Sequence of chain 1.A:
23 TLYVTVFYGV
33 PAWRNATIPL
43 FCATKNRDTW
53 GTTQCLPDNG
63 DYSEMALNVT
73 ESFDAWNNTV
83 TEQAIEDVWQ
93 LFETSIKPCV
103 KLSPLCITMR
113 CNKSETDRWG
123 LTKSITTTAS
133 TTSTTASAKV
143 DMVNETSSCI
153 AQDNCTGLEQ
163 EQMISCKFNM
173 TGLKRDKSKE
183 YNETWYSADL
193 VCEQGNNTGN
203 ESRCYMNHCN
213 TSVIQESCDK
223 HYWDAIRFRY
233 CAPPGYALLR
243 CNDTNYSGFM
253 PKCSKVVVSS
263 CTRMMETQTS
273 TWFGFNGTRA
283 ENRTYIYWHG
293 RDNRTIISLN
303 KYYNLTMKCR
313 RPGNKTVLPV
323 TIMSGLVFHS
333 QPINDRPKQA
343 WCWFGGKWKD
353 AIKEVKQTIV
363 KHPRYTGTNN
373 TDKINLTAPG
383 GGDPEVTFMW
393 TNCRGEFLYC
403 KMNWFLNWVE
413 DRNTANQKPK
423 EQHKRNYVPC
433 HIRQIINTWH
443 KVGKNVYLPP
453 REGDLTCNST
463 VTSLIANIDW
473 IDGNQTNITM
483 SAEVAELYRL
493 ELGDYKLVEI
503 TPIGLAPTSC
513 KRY

A small-molecule ligand and the protein it binds are described below.
Small molecule (SMILES): CC(=O)N[C@@H]1[C@@H](O)[C@H](O)[C@@H](CO)O[C@H]1O

Binding-site contacts:
Ligand atom N2 contacts residue VAL259 of chain 1.A at 4.3 Å.
Ligand atom C7 contacts residue ASN244 of chain 1.A at 3.9 Å.
Ligand atom C5 contacts residue ASN244 of chain 1.A at 3.8 Å.
Ligand atom O5 contacts residue ASN244 of chain 1.A at 2.5 Å (h-bond).
Ligand atom O7 contacts residue VAL259 of chain 1.A at 4.4 Å.
Ligand atom N2 contacts residue ASN244 of chain 1.A at 3.0 Å (h-bond).
Ligand atom C1 contacts residue ASN244 of chain 1.A at 1.5 Å.
Ligand atom C4 contacts residue ASN244 of chain 1.A at 4.4 Å.
Ligand atom C3 contacts residue ASN244 of chain 1.A at 3.9 Å.
Ligand atom C2 contacts residue ASN244 of chain 1.A at 2.5 Å.
Ligand atom C8 contacts residue MET67 of chain 1.A at 4.2 Å (hydrophobic).
Ligand atom O7 contacts residue ASN244 of chain 1.A at 4.2 Å.
Ligand atom O7 contacts residue ALA68 of chain 1.A at 3.8 Å.
Ligand atom C8 contacts residue GLU66 of chain 1.A at 3.9 Å.
Ligand atom C7 contacts residue ALA68 of chain 1.A at 4.4 Å (hydrophobic).
Ligand atom C8 contacts residue ALA68 of chain 1.A at 4.0 Å (hydrophobic).
Ligand atom C7 contacts residue VAL259 of chain 1.A at 3.9 Å (hydrophobic).
Ligand atom C8 contacts residue VAL259 of chain 1.A at 3.6 Å (hydrophobic).